Binding-site contacts:
Ligand atom C5 contacts residue ASN50 of chain 1.B at 4.2 Å.
Ligand atom O6 contacts residue ASN50 of chain 1.B at 3.7 Å.
Ligand atom C8 contacts residue ASP324 of chain 1.B at 4.2 Å.
Ligand atom C8 contacts residue GLU49 of chain 1.B at 4.0 Å.
Ligand atom C7 contacts residue ARG326 of chain 1.B at 4.5 Å.
Ligand atom O5 contacts residue ASN50 of chain 1.B at 3.2 Å (h-bond).
Ligand atom C6 contacts residue ARG53 of chain 1.B at 3.8 Å.
Ligand atom C1 contacts residue ASN50 of chain 1.B at 4.0 Å.
Ligand atom C6 contacts residue THR47 of chain 1.B at 4.0 Å.
Ligand atom C7 contacts residue ASN45 of chain 1.B at 3.5 Å.
Ligand atom C2 contacts residue ASN45 of chain 1.B at 2.4 Å.
Ligand atom O7 contacts residue ASN45 of chain 1.B at 3.6 Å.
Ligand atom N2 contacts residue ASN45 of chain 1.B at 2.9 Å (h-bond).
Ligand atom O5 contacts residue ASN45 of chain 1.B at 2.2 Å (h-bond).
Ligand atom O6 contacts residue THR47 of chain 1.B at 2.9 Å (h-bond).
Ligand atom C8 contacts residue ARG326 of chain 1.B at 3.9 Å.
Ligand atom O5 contacts residue THR47 of chain 1.B at 4.3 Å.
Ligand atom O6 contacts residue GLU49 of chain 1.B at 3.6 Å.
Ligand atom C6 contacts residue ASN50 of chain 1.B at 3.6 Å.
Ligand atom C4 contacts residue ASN45 of chain 1.B at 4.1 Å.
Ligand atom C1 contacts residue ASN45 of chain 1.B at 1.4 Å.
Ligand atom C3 contacts residue ASN45 of chain 1.B at 3.7 Å.
Ligand atom O6 contacts residue ARG53 of chain 1.B at 4.3 Å.
Ligand atom C5 contacts residue ASN45 of chain 1.B at 3.5 Å.

Sequence of chain 1.B:
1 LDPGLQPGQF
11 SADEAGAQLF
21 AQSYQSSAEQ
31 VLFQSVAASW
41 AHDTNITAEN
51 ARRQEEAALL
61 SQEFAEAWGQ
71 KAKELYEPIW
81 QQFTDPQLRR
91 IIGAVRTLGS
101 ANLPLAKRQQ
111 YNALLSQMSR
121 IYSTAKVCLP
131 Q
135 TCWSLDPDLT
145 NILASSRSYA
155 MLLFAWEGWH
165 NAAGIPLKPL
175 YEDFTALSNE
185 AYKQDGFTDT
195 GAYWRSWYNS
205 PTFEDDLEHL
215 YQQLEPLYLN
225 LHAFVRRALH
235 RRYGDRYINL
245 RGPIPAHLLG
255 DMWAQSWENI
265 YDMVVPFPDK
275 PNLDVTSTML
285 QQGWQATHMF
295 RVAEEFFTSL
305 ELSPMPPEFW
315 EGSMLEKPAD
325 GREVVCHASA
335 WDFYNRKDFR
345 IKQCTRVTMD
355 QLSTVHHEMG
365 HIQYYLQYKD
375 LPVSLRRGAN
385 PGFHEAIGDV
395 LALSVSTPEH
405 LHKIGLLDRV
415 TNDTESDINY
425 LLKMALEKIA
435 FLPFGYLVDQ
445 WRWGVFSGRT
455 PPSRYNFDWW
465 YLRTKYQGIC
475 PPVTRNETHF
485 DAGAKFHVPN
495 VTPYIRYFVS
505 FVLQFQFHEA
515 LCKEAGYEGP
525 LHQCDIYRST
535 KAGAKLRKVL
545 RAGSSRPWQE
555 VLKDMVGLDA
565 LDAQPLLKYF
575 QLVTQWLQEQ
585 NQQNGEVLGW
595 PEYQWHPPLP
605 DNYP

The protein below binds the small molecule below.
Small molecule (SMILES): CC(=O)N[C@H]1[C@H](O[C@H]2[C@H](O)[C@@H](NC(C)=O)CO[C@@H]2CO)O[C@H](CO)[C@@H](O)[C@@H]1O